Binding-site contacts:
Ligand atom C4 contacts residue MET165 of chain 1.B at 3.7 Å (hydrophobic).
Ligand atom C2 contacts residue MET165 of chain 1.B at 3.7 Å (hydrophobic).
Ligand atom N1 contacts residue HIS164 of chain 1.B at 3.1 Å (h-bond).
Ligand atom C20 contacts residue PRO168 of chain 1.B at 3.7 Å (hydrophobic).
Ligand atom O3 contacts residue GLU166 of chain 1.B at 3.5 Å.
Ligand atom C9 contacts residue ASN142 of chain 1.B at 3.1 Å.
Ligand atom C13 contacts residue GLN189 of chain 1.B at 3.6 Å.
Ligand atom C16 contacts residue GLU166 of chain 1.B at 3.7 Å.
Ligand atom C6 contacts residue CYS145 of chain 1.B at 2.7 Å (hydrophobic).
Ligand atom C18 contacts residue ARG188 of chain 1.B at 3.6 Å.
Ligand atom O4 contacts residue GLY143 of chain 1.B at 3.4 Å (h-bond).
Ligand atom C18 contacts residue GLN192 of chain 1.B at 3.6 Å.
Ligand atom C10 contacts residue ASN142 of chain 1.B at 3.3 Å.
Ligand atom C3 contacts residue HIS41 of chain 1.B at 3.9 Å.
Ligand atom N2 contacts residue PHE140 of chain 1.B at 3.4 Å (h-bond).
Ligand atom C2 contacts residue GLN189 of chain 1.B at 3.8 Å.
Ligand atom O3 contacts residue PHE140 of chain 1.B at 3.5 Å.
Ligand atom C20 contacts residue GLN192 of chain 1.B at 3.6 Å.
Ligand atom O4 contacts residue SER144 of chain 1.B at 3.3 Å (h-bond).
Ligand atom O5 contacts residue MET165 of chain 1.B at 3.5 Å.
Ligand atom C5 contacts residue HIS164 of chain 1.B at 3.8 Å.
Ligand atom C7 contacts residue SER144 of chain 1.B at 3.8 Å.
Ligand atom O7 contacts residue GLU166 of chain 1.B at 3.4 Å (salt-bridge).
Ligand atom N2 contacts residue GLU166 of chain 1.B at 3.2 Å (salt-bridge).
Ligand atom C11 contacts residue GLU166 of chain 1.B at 3.6 Å.
Ligand atom O5 contacts residue GLU166 of chain 1.B at 3.0 Å (salt-bridge).
Ligand atom C7 contacts residue CYS145 of chain 1.B at 3.2 Å (hydrophobic).
Ligand atom O1 contacts residue GLN189 of chain 1.B at 2.9 Å (h-bond).
Ligand atom O6 contacts residue GLN189 of chain 1.B at 3.6 Å.
Ligand atom O3 contacts residue HIS172 of chain 1.B at 3.6 Å.
Ligand atom C12 contacts residue CYS145 of chain 1.B at 1.8 Å (hydrophobic).
Ligand atom N4 contacts residue GLU166 of chain 1.B at 2.9 Å (salt-bridge).
Ligand atom O4 contacts residue CYS145 of chain 1.B at 2.7 Å (h-bond).
Ligand atom C11 contacts residue HIS163 of chain 1.B at 3.8 Å.
Ligand atom C15 contacts residue GLU166 of chain 1.B at 3.9 Å.
Ligand atom N1 contacts residue CYS145 of chain 1.B at 3.0 Å (h-bond).
Ligand atom C4 contacts residue HIS164 of chain 1.B at 3.6 Å.
Ligand atom C18 contacts residue MET165 of chain 1.B at 3.9 Å (hydrophobic).
Ligand atom C18 contacts residue THR190 of chain 1.B at 3.2 Å.
Ligand atom O3 contacts residue HIS163 of chain 1.B at 2.8 Å (h-bond).

Sequence of chain 1.B:
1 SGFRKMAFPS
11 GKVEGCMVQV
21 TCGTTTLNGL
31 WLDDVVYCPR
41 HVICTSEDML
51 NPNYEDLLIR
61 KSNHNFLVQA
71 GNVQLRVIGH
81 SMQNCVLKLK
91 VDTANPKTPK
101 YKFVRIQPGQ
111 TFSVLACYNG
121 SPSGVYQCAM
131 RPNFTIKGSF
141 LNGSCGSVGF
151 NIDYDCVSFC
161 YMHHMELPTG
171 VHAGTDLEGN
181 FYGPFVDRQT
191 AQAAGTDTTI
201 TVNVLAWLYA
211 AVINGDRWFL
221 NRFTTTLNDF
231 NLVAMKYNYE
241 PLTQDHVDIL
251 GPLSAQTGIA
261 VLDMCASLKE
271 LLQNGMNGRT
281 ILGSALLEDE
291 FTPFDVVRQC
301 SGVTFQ

Sequence of chain 1.A:
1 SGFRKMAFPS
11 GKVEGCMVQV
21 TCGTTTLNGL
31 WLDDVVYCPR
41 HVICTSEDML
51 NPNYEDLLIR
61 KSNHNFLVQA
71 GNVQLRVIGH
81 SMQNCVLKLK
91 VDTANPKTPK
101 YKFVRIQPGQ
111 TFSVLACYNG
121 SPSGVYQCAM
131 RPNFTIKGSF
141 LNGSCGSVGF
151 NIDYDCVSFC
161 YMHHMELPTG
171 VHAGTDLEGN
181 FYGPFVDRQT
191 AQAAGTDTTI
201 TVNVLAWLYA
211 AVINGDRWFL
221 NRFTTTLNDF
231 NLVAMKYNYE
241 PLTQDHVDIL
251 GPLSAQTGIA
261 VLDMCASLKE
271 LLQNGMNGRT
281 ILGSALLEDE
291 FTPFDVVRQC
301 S

This protein binds this small molecule.
Small molecule (SMILES): CO[C@H]1C[C@@H](C(=O)N[C@H](CO)C[C@@H]2CCNC2=O)N(C(=O)[C@@H](NC(=O)OC(C)(C)C)C(C)C)C1